Sequence of chain 1.A:
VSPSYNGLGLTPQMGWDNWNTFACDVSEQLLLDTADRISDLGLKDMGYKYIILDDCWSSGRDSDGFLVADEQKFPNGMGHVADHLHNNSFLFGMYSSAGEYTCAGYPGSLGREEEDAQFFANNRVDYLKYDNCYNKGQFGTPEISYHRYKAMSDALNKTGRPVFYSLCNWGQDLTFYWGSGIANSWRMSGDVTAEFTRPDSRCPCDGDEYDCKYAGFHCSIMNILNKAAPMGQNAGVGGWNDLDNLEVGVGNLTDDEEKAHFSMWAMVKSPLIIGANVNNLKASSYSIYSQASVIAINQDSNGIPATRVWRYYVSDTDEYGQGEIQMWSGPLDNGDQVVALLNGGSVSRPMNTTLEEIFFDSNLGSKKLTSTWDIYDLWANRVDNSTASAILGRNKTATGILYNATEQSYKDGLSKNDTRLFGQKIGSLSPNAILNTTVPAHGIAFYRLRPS

Binding-site contacts:
Ligand atom C7 contacts residue SER107 of chain 1.A at 4.4 Å.
Ligand atom O4 contacts residue ASP63 of chain 1.A at 4.3 Å.
Ligand atom C7 contacts residue THR417 of chain 1.A at 3.9 Å.
Ligand atom N2 contacts residue ASP63 of chain 1.A at 2.8 Å (salt-bridge).
Ligand atom O6 contacts residue THR424 of chain 1.A at 4.2 Å.
Ligand atom O7 contacts residue SER107 of chain 1.A at 3.5 Å (h-bond).
Ligand atom C1 contacts residue ASN422 of chain 1.A at 1.4 Å.
Ligand atom C1 contacts residue ASP63 of chain 1.A at 3.7 Å.
Ligand atom O3 contacts residue ASP63 of chain 1.A at 4.3 Å.
Ligand atom C8 contacts residue THR417 of chain 1.A at 3.5 Å.
Ligand atom C2 contacts residue ASP63 of chain 1.A at 3.5 Å.
Ligand atom C5 contacts residue THR424 of chain 1.A at 4.4 Å.
Ligand atom C7 contacts residue ASN422 of chain 1.A at 3.3 Å.
Ligand atom C5 contacts residue ASN422 of chain 1.A at 3.7 Å.
Ligand atom C3 contacts residue ASP63 of chain 1.A at 3.5 Å.
Ligand atom O5 contacts residue ASN422 of chain 1.A at 2.4 Å (h-bond).
Ligand atom C7 contacts residue ASP63 of chain 1.A at 3.8 Å.
Ligand atom O5 contacts residue GLU425 of chain 1.A at 3.8 Å.
Ligand atom C4 contacts residue ASN422 of chain 1.A at 4.3 Å.
Ligand atom N2 contacts residue ASN422 of chain 1.A at 2.9 Å (h-bond).
Ligand atom O7 contacts residue THR424 of chain 1.A at 3.8 Å.
Ligand atom O7 contacts residue THR417 of chain 1.A at 3.3 Å.
Ligand atom C2 contacts residue ASN422 of chain 1.A at 2.5 Å.
Ligand atom O6 contacts residue GLU425 of chain 1.A at 3.7 Å.
Ligand atom C7 contacts residue THR424 of chain 1.A at 4.0 Å.
Ligand atom C8 contacts residue ASP63 of chain 1.A at 3.9 Å.
Ligand atom O7 contacts residue ASN422 of chain 1.A at 3.2 Å (h-bond).
Ligand atom C8 contacts residue THR424 of chain 1.A at 3.9 Å.
Ligand atom C1 contacts residue GLU425 of chain 1.A at 4.4 Å.
Ligand atom C3 contacts residue ASN422 of chain 1.A at 3.9 Å.
Ligand atom O3 contacts residue SER107 of chain 1.A at 4.0 Å.
Ligand atom C8 contacts residue GLY60 of chain 1.A at 4.2 Å.

This small molecule binds to this protein.
Small molecule (SMILES): CC(=O)N[C@H]1[C@H](O[C@H]2[C@H](O)[C@@H](NC(C)=O)CO[C@@H]2CO)O[C@H](CO)[C@@H](O)[C@@H]1O